Binding-site contacts:
Ligand atom N contacts residue MET202 of chain 1.C at 4.0 Å.
Ligand atom C12 contacts residue NAD1 of chain 1.I at 3.6 Å.
Ligand atom C17 contacts residue NAD1 of chain 1.I at 2.9 Å.
Ligand atom C8 contacts residue TYR161 of chain 1.C at 3.8 Å (hydrophobic).
Ligand atom C12 contacts residue MET164 of chain 1.C at 4.1 Å (hydrophobic).
Ligand atom C14 contacts residue PHE100 of chain 1.C at 4.2 Å (hydrophobic).
Ligand atom O1 contacts residue LYS168 of chain 1.C at 4.0 Å.
Ligand atom C9 contacts residue TYR161 of chain 1.C at 3.0 Å (hydrophobic).
Ligand atom C contacts residue NAD1 of chain 1.I at 3.6 Å.
Ligand atom C2 contacts residue NAD1 of chain 1.I at 3.1 Å.
Ligand atom C11 contacts residue NAD1 of chain 1.I at 3.9 Å.
Ligand atom C17 contacts residue MET164 of chain 1.C at 4.3 Å (hydrophobic).
Ligand atom C15 contacts residue GLY99 of chain 1.C at 3.0 Å.
Ligand atom C6 contacts residue ILE218 of chain 1.C at 3.7 Å (hydrophobic).
Ligand atom C5 contacts residue LEU221 of chain 1.C at 4.2 Å (hydrophobic).
Ligand atom C8 contacts residue MET202 of chain 1.C at 4.0 Å (hydrophobic).
Ligand atom C1 contacts residue NAD1 of chain 1.I at 3.2 Å.
Ligand atom O1 contacts residue NAD1 of chain 1.I at 2.7 Å (h-bond).
Ligand atom C4 contacts residue PRO196 of chain 1.C at 4.0 Å (hydrophobic).
Ligand atom C7 contacts residue TYR161 of chain 1.C at 3.1 Å (hydrophobic).
Ligand atom C15 contacts residue PHE100 of chain 1.C at 3.8 Å (hydrophobic).
Ligand atom O1 contacts residue MET164 of chain 1.C at 3.2 Å.
Ligand atom C4 contacts residue PHE152 of chain 1.C at 4.3 Å (hydrophobic).
Ligand atom C10 contacts residue NAD1 of chain 1.I at 3.5 Å.
Ligand atom N contacts residue NAD1 of chain 1.I at 3.1 Å (h-bond).
Ligand atom C10 contacts residue TYR161 of chain 1.C at 3.3 Å (hydrophobic).
Ligand atom C13 contacts residue MET164 of chain 1.C at 4.0 Å (hydrophobic).
Ligand atom C14 contacts residue GLY99 of chain 1.C at 4.1 Å.
Ligand atom C16 contacts residue NAD1 of chain 1.I at 3.4 Å.
Ligand atom C14 contacts residue MET164 of chain 1.C at 4.2 Å (hydrophobic).
Ligand atom C13 contacts residue MET106 of chain 1.C at 4.2 Å (hydrophobic).
Ligand atom C16 contacts residue GLY99 of chain 1.C at 3.6 Å.
Ligand atom C3 contacts residue NAD1 of chain 1.I at 4.1 Å.
Ligand atom C5 contacts residue ILE218 of chain 1.C at 3.7 Å (hydrophobic).
Ligand atom C3 contacts residue MET202 of chain 1.C at 3.6 Å (hydrophobic).
Ligand atom O1 contacts residue TYR161 of chain 1.C at 2.4 Å (h-bond).
Ligand atom C9 contacts residue PHE152 of chain 1.C at 4.3 Å (hydrophobic).
Ligand atom C9 contacts residue NAD1 of chain 1.I at 3.8 Å.
Ligand atom O contacts residue NAD1 of chain 1.I at 3.6 Å.
Ligand atom C1 contacts residue TYR161 of chain 1.C at 3.9 Å (hydrophobic).

The protein below binds the small molecule below.
Small molecule (SMILES): O=c1[nH]c(CC2CCCCC2)cc(O)c1-c1ccccc1

Sequence of chain 1.C:
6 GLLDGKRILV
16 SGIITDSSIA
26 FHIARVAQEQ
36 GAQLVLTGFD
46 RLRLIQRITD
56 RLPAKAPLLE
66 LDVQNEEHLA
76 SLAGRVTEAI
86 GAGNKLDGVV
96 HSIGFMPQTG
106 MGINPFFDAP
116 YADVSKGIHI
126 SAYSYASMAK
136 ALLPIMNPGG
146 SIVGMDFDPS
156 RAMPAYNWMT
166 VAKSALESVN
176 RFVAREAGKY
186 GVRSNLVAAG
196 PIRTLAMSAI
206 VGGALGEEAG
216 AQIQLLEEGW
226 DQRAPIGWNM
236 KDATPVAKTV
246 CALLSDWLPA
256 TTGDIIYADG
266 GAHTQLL